Sequence of chain 1.YA:
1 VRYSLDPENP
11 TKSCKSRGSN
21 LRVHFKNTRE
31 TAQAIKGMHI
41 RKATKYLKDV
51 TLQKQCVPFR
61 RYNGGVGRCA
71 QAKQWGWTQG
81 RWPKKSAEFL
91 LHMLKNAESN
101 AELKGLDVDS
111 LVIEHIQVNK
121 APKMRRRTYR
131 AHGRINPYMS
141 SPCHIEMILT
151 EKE

Sequence of chain 1.EC:
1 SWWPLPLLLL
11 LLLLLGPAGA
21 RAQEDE

The protein below binds the small molecule below.
Small molecule (SMILES): O=C(c1ccc(-n2nnc3cccnc32)cc1)N(c1ncccc1Cl)[C@@H]1CCCNC1

Binding-site contacts:
Ligand atom O1 contacts residue HIS132 of chain 1.YA at 3.5 Å (h-bond).
Ligand atom C2 contacts residue ARG21 of chain 1.EC at 4.3 Å.
Ligand atom C13 contacts residue HIS132 of chain 1.YA at 3.4 Å.
Ligand atom C16 contacts residue GLY19 of chain 1.EC at 4.5 Å.
Ligand atom C22 contacts residue GLY16 of chain 1.EC at 4.0 Å.
Ligand atom C19 contacts residue GLY19 of chain 1.EC at 4.0 Å.
Ligand atom C22 contacts residue GLY19 of chain 1.EC at 4.0 Å.
Ligand atom C18 contacts residue GLY19 of chain 1.EC at 3.4 Å.
Ligand atom C11 contacts residue ARG21 of chain 1.EC at 3.8 Å.
Ligand atom C15 contacts residue GLY19 of chain 1.EC at 4.3 Å.
Ligand atom CL contacts residue ARG21 of chain 1.EC at 3.9 Å.
Ligand atom C12 contacts residue HIS132 of chain 1.YA at 4.0 Å.
Ligand atom C21 contacts residue LEU15 of chain 1.EC at 4.2 Å (hydrophobic).
Ligand atom C14 contacts residue HIS132 of chain 1.YA at 3.8 Å.
Ligand atom N5 contacts residue GLY19 of chain 1.EC at 2.4 Å.
Ligand atom C10 contacts residue ALA20 of chain 1.EC at 3.9 Å (hydrophobic).
Ligand atom N6 contacts residue ALA18 of chain 1.EC at 4.2 Å.
Ligand atom C5 contacts residue HIS132 of chain 1.YA at 4.2 Å.
Ligand atom C21 contacts residue GLY16 of chain 1.EC at 3.2 Å.
Ligand atom C20 contacts residue GLY16 of chain 1.EC at 3.8 Å.
Ligand atom N6 contacts residue ALA20 of chain 1.EC at 4.4 Å.
Ligand atom C8 contacts residue ALA20 of chain 1.EC at 4.2 Å (hydrophobic).
Ligand atom N4 contacts residue GLY19 of chain 1.EC at 3.5 Å.
Ligand atom N7 contacts residue GLY16 of chain 1.EC at 3.2 Å.
Ligand atom N5 contacts residue ALA20 of chain 1.EC at 3.9 Å.
Ligand atom N6 contacts residue GLY19 of chain 1.EC at 2.3 Å.
Ligand atom N7 contacts residue PRO17 of chain 1.EC at 4.4 Å.